This protein binds this small molecule.
Small molecule (SMILES): CC(=O)N[C@@H]1[C@@H](O)[C@H](O)[C@@H](CO)O[C@H]1O

Binding-site contacts:
Ligand atom C8 contacts residue LYS98 of chain 1.D at 4.1 Å.
Ligand atom N2 contacts residue ASN99 of chain 1.D at 3.1 Å (h-bond).
Ligand atom C7 contacts residue ASN99 of chain 1.D at 3.8 Å.
Ligand atom C7 contacts residue PHE100 of chain 1.D at 4.3 Å (hydrophobic).
Ligand atom C6 contacts residue ASN99 of chain 1.D at 4.5 Å.
Ligand atom C1 contacts residue ASN99 of chain 1.D at 1.5 Å.
Ligand atom O5 contacts residue ASN99 of chain 1.D at 2.2 Å (h-bond).
Ligand atom O7 contacts residue SER101 of chain 1.D at 3.1 Å (h-bond).
Ligand atom C3 contacts residue ASN99 of chain 1.D at 3.8 Å.
Ligand atom C8 contacts residue ASN99 of chain 1.D at 3.6 Å.
Ligand atom C5 contacts residue ASN99 of chain 1.D at 3.5 Å.
Ligand atom C7 contacts residue SER101 of chain 1.D at 4.3 Å.
Ligand atom O7 contacts residue ASN99 of chain 1.D at 3.9 Å.
Ligand atom C4 contacts residue ASN99 of chain 1.D at 4.1 Å.
Ligand atom O6 contacts residue NAG2 of chain 1.L at 3.3 Å.
Ligand atom O7 contacts residue PHE100 of chain 1.D at 4.1 Å.
Ligand atom N2 contacts residue LYS98 of chain 1.D at 4.2 Å.
Ligand atom C8 contacts residue PHE100 of chain 1.D at 4.2 Å (hydrophobic).
Ligand atom C2 contacts residue ASN99 of chain 1.D at 2.5 Å.

Sequence of chain 1.D:
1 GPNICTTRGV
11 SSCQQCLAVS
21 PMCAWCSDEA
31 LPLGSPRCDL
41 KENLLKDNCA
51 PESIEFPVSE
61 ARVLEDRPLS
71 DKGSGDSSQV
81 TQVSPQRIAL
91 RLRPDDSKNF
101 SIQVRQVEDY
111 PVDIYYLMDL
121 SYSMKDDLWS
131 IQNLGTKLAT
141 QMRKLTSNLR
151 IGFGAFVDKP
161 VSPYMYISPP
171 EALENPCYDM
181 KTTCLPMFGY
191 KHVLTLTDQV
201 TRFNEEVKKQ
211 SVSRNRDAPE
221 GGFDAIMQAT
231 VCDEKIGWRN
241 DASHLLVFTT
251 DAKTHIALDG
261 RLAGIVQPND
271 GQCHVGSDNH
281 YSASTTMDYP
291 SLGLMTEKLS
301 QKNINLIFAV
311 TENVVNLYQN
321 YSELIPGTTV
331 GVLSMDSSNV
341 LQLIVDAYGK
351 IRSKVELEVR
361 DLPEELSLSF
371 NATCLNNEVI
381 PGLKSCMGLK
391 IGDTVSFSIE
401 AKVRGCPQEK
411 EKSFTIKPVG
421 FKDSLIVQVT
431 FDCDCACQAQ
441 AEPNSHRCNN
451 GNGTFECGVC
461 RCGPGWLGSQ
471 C